This protein binds this small molecule.
Small molecule (SMILES): CC(=O)N[C@@H]1[C@@H](O)[C@H](O)[C@@H](CO)O[C@H]1O

Sequence of chain 3.D:
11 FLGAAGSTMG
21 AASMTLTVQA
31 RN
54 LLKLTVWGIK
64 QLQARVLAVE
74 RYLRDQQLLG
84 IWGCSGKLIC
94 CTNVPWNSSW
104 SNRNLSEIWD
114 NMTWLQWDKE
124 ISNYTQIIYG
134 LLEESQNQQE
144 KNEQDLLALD

Binding-site contacts:
Ligand atom C5 contacts residue THR116 of chain 3.D at 4.3 Å.
Ligand atom C5 contacts residue GLY16 of chain 3.D at 4.4 Å.
Ligand atom C3 contacts residue ASN59 of chain 3.C at 3.9 Å.
Ligand atom C6 contacts residue THR116 of chain 3.D at 3.9 Å.
Ligand atom O5 contacts residue THR116 of chain 3.D at 3.9 Å.
Ligand atom N2 contacts residue ASN59 of chain 3.C at 3.1 Å (h-bond).
Ligand atom O7 contacts residue THR18 of chain 3.D at 3.4 Å.
Ligand atom O7 contacts residue ASN59 of chain 3.C at 4.4 Å.
Ligand atom C5 contacts residue ASN59 of chain 3.C at 3.6 Å.
Ligand atom C6 contacts residue GLN119 of chain 3.D at 3.8 Å.
Ligand atom O5 contacts residue GLY16 of chain 3.D at 3.0 Å (h-bond).
Ligand atom O6 contacts residue GLY16 of chain 3.D at 3.9 Å.
Ligand atom O6 contacts residue GLN119 of chain 3.D at 4.0 Å.
Ligand atom C4 contacts residue THR116 of chain 3.D at 4.3 Å.
Ligand atom C1 contacts residue ASN59 of chain 3.C at 1.4 Å.
Ligand atom O5 contacts residue ASN59 of chain 3.C at 2.4 Å (h-bond).
Ligand atom C2 contacts residue GLY16 of chain 3.D at 4.0 Å.
Ligand atom C4 contacts residue ASN59 of chain 3.C at 4.3 Å.
Ligand atom C1 contacts residue GLY16 of chain 3.D at 3.1 Å.
Ligand atom C2 contacts residue ASN59 of chain 3.C at 2.6 Å.
Ligand atom O6 contacts residue THR116 of chain 3.D at 2.9 Å (h-bond).
Ligand atom C7 contacts residue ASN59 of chain 3.C at 4.0 Å.

Sequence of chain 3.C:
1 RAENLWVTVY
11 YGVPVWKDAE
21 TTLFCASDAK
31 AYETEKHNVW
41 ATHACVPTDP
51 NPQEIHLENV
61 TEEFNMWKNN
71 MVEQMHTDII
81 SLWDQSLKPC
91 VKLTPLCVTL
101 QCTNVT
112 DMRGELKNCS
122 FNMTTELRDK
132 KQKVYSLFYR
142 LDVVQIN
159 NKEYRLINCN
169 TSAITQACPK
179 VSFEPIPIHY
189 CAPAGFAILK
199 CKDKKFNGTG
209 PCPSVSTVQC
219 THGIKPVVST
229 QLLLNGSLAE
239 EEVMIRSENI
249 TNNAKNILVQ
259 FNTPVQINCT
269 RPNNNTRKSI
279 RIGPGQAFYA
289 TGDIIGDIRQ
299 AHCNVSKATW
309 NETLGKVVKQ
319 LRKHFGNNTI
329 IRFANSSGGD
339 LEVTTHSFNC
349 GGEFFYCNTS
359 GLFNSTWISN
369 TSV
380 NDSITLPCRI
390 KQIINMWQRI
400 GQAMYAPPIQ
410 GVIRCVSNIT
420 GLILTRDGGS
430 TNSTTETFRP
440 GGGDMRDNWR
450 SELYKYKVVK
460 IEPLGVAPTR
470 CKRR